Binding-site contacts:
Ligand atom C4 contacts residue FAD1 of chain 1.D at 3.4 Å.
Ligand atom C14 contacts residue PHE127 of chain 1.B at 3.7 Å (hydrophobic).
Ligand atom C15 contacts residue PHE127 of chain 1.B at 3.6 Å (hydrophobic).
Ligand atom C12 contacts residue MET155 of chain 1.A at 3.7 Å (hydrophobic).
Ligand atom C13 contacts residue GLY150 of chain 1.A at 3.6 Å.
Ligand atom C1 contacts residue PHE179 of chain 1.B at 3.3 Å (hydrophobic).
Ligand atom C16 contacts residue PHE127 of chain 1.B at 3.4 Å (hydrophobic).
Ligand atom O1 contacts residue GLY150 of chain 1.A at 3.4 Å (h-bond).
Ligand atom O2 contacts residue ILE195 of chain 1.A at 3.4 Å.
Ligand atom N2 contacts residue FAD1 of chain 1.D at 3.6 Å (h-bond).
Ligand atom N2 contacts residue ASN162 of chain 1.A at 3.0 Å (h-bond).
Ligand atom C26 contacts residue GLY150 of chain 1.A at 3.6 Å.
Ligand atom C5 contacts residue GLY150 of chain 1.A at 3.4 Å.
Ligand atom C7 contacts residue FAD1 of chain 1.D at 3.4 Å.
Ligand atom C10 contacts residue FAD1 of chain 1.D at 3.7 Å.
Ligand atom C1 contacts residue FAD1 of chain 1.D at 3.2 Å.
Ligand atom C12 contacts residue GLY151 of chain 1.A at 3.5 Å.
Ligand atom C14 contacts residue FAD1 of chain 1.D at 3.5 Å.
Ligand atom C15 contacts residue FAD1 of chain 1.D at 3.4 Å.
Ligand atom N1 contacts residue FAD1 of chain 1.D at 3.5 Å (h-bond).
Ligand atom N2 contacts residue PHE179 of chain 1.B at 3.7 Å.
Ligand atom C11 contacts residue PHE127 of chain 1.B at 3.6 Å (hydrophobic).
Ligand atom O1 contacts residue GLY151 of chain 1.A at 3.5 Å.
Ligand atom N4 contacts residue FAD1 of chain 1.D at 3.7 Å.
Ligand atom N3 contacts residue FAD1 of chain 1.D at 3.5 Å.
Ligand atom C9 contacts residue FAD1 of chain 1.D at 3.6 Å.
Ligand atom C3 contacts residue FAD1 of chain 1.D at 3.4 Å.
Ligand atom C7 contacts residue PHE127 of chain 1.B at 3.5 Å (hydrophobic).
Ligand atom C26 contacts residue THR152 of chain 1.A at 3.7 Å.
Ligand atom C16 contacts residue FAD1 of chain 1.D at 3.3 Å.
Ligand atom C30 contacts residue FAD1 of chain 1.D at 3.7 Å.
Ligand atom C50 contacts residue GLN123 of chain 1.B at 3.5 Å.
Ligand atom C1 contacts residue PHE107 of chain 1.A at 3.7 Å (hydrophobic).
Ligand atom C13 contacts residue GLY151 of chain 1.A at 3.5 Å.
Ligand atom C6 contacts residue PHE127 of chain 1.B at 3.4 Å (hydrophobic).
Ligand atom C6 contacts residue FAD1 of chain 1.D at 3.4 Å.
Ligand atom C11 contacts residue FAD1 of chain 1.D at 3.6 Å.
Ligand atom N1 contacts residue PHE179 of chain 1.B at 3.7 Å.
Ligand atom C2 contacts residue FAD1 of chain 1.D at 3.2 Å.
Ligand atom C4 contacts residue TRP106 of chain 1.A at 3.5 Å (hydrophobic).

Sequence of chain 1.B:
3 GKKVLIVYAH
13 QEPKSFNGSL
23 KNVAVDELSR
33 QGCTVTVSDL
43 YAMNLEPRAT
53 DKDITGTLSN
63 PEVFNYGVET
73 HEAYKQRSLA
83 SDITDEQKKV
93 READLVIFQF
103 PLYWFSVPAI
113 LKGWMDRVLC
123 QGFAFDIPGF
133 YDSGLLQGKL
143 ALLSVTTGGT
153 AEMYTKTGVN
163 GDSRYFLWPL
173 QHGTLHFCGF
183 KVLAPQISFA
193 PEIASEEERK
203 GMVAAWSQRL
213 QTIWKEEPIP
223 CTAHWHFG

Sequence of chain 1.A:
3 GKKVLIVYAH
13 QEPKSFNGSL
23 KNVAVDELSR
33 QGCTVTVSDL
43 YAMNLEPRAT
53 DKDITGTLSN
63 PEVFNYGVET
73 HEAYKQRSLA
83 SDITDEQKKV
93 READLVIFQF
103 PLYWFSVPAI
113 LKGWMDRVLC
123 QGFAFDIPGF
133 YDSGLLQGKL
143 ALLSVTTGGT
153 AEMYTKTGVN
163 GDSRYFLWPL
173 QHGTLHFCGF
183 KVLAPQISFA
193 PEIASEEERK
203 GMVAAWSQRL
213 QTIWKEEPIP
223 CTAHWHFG

A protein and the small-molecule ligand that binds it are described below.
Small molecule (SMILES): CC1(COc2ccc3c(c2)ncn3-c2ccc3cccc(N4CCC(N)CC4)c3n2)COC1